A small-molecule ligand and the protein it binds are described below.
Small molecule (SMILES): O=C(O)CCC(=O)Nc1ccc(Br)cn1

Sequence of chain 1.A:
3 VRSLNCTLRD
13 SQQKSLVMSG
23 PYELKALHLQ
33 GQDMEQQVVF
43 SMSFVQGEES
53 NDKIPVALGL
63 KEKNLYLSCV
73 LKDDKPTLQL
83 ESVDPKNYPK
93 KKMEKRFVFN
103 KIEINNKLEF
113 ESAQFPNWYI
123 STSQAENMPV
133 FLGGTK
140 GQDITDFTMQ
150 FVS

Binding-site contacts:
Ligand atom BR1 contacts residue LYS109 of chain 1.A at 3.7 Å.
Ligand atom N1 contacts residue THR147 of chain 1.A at 3.8 Å.
Ligand atom C6 contacts residue ASN108 of chain 1.A at 4.3 Å.
Ligand atom C1 contacts residue GLN149 of chain 1.A at 3.6 Å.
Ligand atom C9 contacts residue THR147 of chain 1.A at 4.0 Å.
Ligand atom O2 contacts residue MET148 of chain 1.A at 3.9 Å.
Ligand atom BR1 contacts residue SX21 of chain 1.D at 3.4 Å.
Ligand atom N1 contacts residue SX21 of chain 1.D at 3.4 Å.
Ligand atom O3 contacts residue SX21 of chain 1.D at 3.4 Å.
Ligand atom C9 contacts residue MET148 of chain 1.A at 3.7 Å (hydrophobic).
Ligand atom C3 contacts residue MET148 of chain 1.A at 3.4 Å (hydrophobic).
Ligand atom BR1 contacts residue LEU110 of chain 1.A at 3.8 Å.
Ligand atom O2 contacts residue GLN149 of chain 1.A at 2.5 Å (h-bond).
Ligand atom O2 contacts residue THR147 of chain 1.A at 2.6 Å (h-bond).
Ligand atom C9 contacts residue LEU110 of chain 1.A at 3.9 Å (hydrophobic).
Ligand atom BR1 contacts residue GLU105 of chain 1.A at 3.8 Å.
Ligand atom N1 contacts residue MET148 of chain 1.A at 2.7 Å (h-bond).
Ligand atom C4 contacts residue THR147 of chain 1.A at 4.5 Å.
Ligand atom C5 contacts residue MET148 of chain 1.A at 3.5 Å (hydrophobic).
Ligand atom C7 contacts residue SX21 of chain 1.D at 3.3 Å.
Ligand atom C4 contacts residue MET148 of chain 1.A at 3.5 Å (hydrophobic).
Ligand atom C9 contacts residue SX21 of chain 1.D at 3.7 Å.
Ligand atom BR1 contacts residue ASN108 of chain 1.A at 3.5 Å.
Ligand atom C4 contacts residue SX21 of chain 1.D at 3.6 Å.
Ligand atom C2 contacts residue GLN149 of chain 1.A at 4.3 Å.
Ligand atom C8 contacts residue SX21 of chain 1.D at 3.5 Å.
Ligand atom C3 contacts residue SX21 of chain 1.D at 3.5 Å.
Ligand atom C1 contacts residue THR147 of chain 1.A at 3.5 Å.
Ligand atom O1 contacts residue GLN149 of chain 1.A at 4.3 Å.
Ligand atom C8 contacts residue ASN108 of chain 1.A at 3.5 Å.
Ligand atom C6 contacts residue SX21 of chain 1.D at 3.4 Å.
Ligand atom C7 contacts residue ASN108 of chain 1.A at 3.4 Å.
Ligand atom C3 contacts residue GLN149 of chain 1.A at 4.2 Å.
Ligand atom C5 contacts residue SX21 of chain 1.D at 3.4 Å.
Ligand atom O1 contacts residue THR147 of chain 1.A at 3.7 Å.
Ligand atom C5 contacts residue THR147 of chain 1.A at 3.9 Å.
Ligand atom N2 contacts residue SX21 of chain 1.D at 3.5 Å (h-bond).
Ligand atom C9 contacts residue ASN108 of chain 1.A at 4.5 Å.
Ligand atom N2 contacts residue MET148 of chain 1.A at 2.9 Å (h-bond).
Ligand atom N2 contacts residue THR147 of chain 1.A at 3.6 Å.